The small molecule below binds the protein below.
Small molecule (SMILES): CC(=O)N[C@H](Cc1cccc2ccccc12)[B-](O)(O)O

Binding-site contacts:
Ligand atom C5 contacts residue MET44 of chain 1.C at 3.7 Å (hydrophobic).
Ligand atom C8' contacts residue SER47 of chain 1.C at 2.6 Å.
Ligand atom C9 contacts residue SER42 of chain 1.C at 3.3 Å.
Ligand atom C6 contacts residue MET44 of chain 1.C at 3.5 Å (hydrophobic).
Ligand atom C9 contacts residue GLY68 of chain 1.C at 3.8 Å.
Ligand atom C1 contacts residue CYS43 of chain 1.C at 4.0 Å (hydrophobic).
Ligand atom O contacts residue HIS42 of chain 1.B at 3.6 Å (h-bond).
Ligand atom C8 contacts residue VAL65 of chain 1.C at 3.6 Å (hydrophobic).
Ligand atom C2 contacts residue CYS43 of chain 1.C at 3.9 Å (hydrophobic).
Ligand atom O1B contacts residue SER47 of chain 1.C at 2.2 Å (h-bond).
Ligand atom N contacts residue SER47 of chain 1.C at 3.8 Å.
Ligand atom C8 contacts residue TRP67 of chain 1.C at 3.6 Å (hydrophobic).
Ligand atom B contacts residue HIS42 of chain 1.B at 1.6 Å.
Ligand atom C7' contacts residue SER47 of chain 1.C at 2.9 Å.
Ligand atom N contacts residue HIS42 of chain 1.B at 3.0 Å (h-bond).
Ligand atom C8' contacts residue HIS42 of chain 1.B at 2.7 Å.
Ligand atom C3 contacts residue GLY68 of chain 1.C at 4.1 Å.
Ligand atom C3 contacts residue SER69 of chain 1.C at 3.9 Å.
Ligand atom B contacts residue SER47 of chain 1.C at 1.4 Å.
Ligand atom C7' contacts residue MET44 of chain 1.C at 4.0 Å (hydrophobic).
Ligand atom C7 contacts residue TRP67 of chain 1.C at 4.0 Å (hydrophobic).
Ligand atom C8' contacts residue SER66 of chain 1.C at 3.7 Å.
Ligand atom C7 contacts residue VAL65 of chain 1.C at 3.9 Å (hydrophobic).
Ligand atom C10 contacts residue GLY68 of chain 1.C at 3.6 Å.
Ligand atom C10 contacts residue SER42 of chain 1.C at 3.5 Å.
Ligand atom O contacts residue SER66 of chain 1.C at 3.5 Å (h-bond).
Ligand atom C8 contacts residue CYS43 of chain 1.C at 4.1 Å (hydrophobic).
Ligand atom C10 contacts residue SER69 of chain 1.C at 3.7 Å.
Ligand atom C4 contacts residue CYS72 of chain 1.C at 4.0 Å (hydrophobic).
Ligand atom C8 contacts residue SER42 of chain 1.C at 3.7 Å.
Ligand atom C contacts residue HIS42 of chain 1.B at 3.5 Å.
Ligand atom C1 contacts residue MET44 of chain 1.C at 4.0 Å (hydrophobic).
Ligand atom C4 contacts residue SER69 of chain 1.C at 3.2 Å.
Ligand atom C10 contacts residue TRP67 of chain 1.C at 3.8 Å (hydrophobic).
Ligand atom O1B contacts residue HIS42 of chain 1.B at 2.2 Å (h-bond).
Ligand atom B contacts residue SER66 of chain 1.C at 3.9 Å.
Ligand atom C7' contacts residue HIS42 of chain 1.B at 3.9 Å.
Ligand atom C9 contacts residue TRP67 of chain 1.C at 3.4 Å (hydrophobic).
Ligand atom C7' contacts residue CYS43 of chain 1.C at 4.0 Å (hydrophobic).
Ligand atom C7 contacts residue CYS43 of chain 1.C at 3.8 Å (hydrophobic).

Sequence of chain 1.C:
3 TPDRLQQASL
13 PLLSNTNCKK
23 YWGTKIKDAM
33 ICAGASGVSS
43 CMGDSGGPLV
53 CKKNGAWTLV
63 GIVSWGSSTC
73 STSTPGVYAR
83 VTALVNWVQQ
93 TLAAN

Sequence of chain 1.B:
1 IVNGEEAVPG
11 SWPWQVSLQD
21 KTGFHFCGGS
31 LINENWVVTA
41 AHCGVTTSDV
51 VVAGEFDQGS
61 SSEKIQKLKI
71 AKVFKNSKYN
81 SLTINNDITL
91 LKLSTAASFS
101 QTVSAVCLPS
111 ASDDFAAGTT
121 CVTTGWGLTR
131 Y